Sequence of chain 1.D:
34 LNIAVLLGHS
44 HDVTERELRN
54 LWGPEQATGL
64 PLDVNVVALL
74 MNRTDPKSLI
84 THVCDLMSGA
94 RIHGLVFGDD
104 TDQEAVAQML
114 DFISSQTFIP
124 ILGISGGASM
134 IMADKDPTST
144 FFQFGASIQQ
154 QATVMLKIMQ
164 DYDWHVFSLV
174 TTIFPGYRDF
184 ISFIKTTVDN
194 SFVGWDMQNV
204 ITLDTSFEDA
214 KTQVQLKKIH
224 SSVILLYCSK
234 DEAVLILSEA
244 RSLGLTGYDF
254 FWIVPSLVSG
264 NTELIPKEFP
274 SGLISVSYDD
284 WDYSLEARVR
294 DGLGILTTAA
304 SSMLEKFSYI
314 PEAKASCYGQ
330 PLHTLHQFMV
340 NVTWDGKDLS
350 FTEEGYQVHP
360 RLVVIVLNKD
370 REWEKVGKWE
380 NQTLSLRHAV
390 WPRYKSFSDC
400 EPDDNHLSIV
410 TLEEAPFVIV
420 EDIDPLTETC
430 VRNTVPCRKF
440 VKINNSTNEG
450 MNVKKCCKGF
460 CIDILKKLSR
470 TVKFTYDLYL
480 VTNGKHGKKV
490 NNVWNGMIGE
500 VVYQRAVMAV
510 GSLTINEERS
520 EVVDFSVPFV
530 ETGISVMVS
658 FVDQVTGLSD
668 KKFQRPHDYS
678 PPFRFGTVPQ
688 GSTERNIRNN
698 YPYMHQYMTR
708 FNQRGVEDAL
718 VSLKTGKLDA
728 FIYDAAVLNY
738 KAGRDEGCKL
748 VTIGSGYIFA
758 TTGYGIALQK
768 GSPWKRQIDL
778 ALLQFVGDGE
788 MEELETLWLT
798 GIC

Binding-site contacts:
Ligand atom C1 contacts residue ASN443 of chain 1.D at 1.4 Å.
Ligand atom O7 contacts residue THR446 of chain 1.D at 3.4 Å.
Ligand atom O5 contacts residue ASN443 of chain 1.D at 2.3 Å (h-bond).
Ligand atom C5 contacts residue ASN443 of chain 1.D at 3.6 Å.
Ligand atom O7 contacts residue ASN443 of chain 1.D at 3.5 Å.
Ligand atom N2 contacts residue ASN443 of chain 1.D at 3.2 Å (h-bond).
Ligand atom C7 contacts residue ASN443 of chain 1.D at 3.7 Å.
Ligand atom C4 contacts residue ASN443 of chain 1.D at 4.2 Å.
Ligand atom C3 contacts residue ASN443 of chain 1.D at 3.9 Å.
Ligand atom C2 contacts residue ASN443 of chain 1.D at 2.6 Å.

The protein below binds the small molecule below.
Small molecule (SMILES): CC(=O)N[C@@H]1[C@@H](O)[C@H](O)[C@@H](CO)O[C@H]1O